A protein and the small-molecule ligand that binds it are described below.
Small molecule (SMILES): O=c1cc(-c2ccc(O)c(O)c2)oc2cc(O)cc(O)c12

Binding-site contacts:
Ligand atom O2 contacts residue GLY146 of chain 1.A at 3.1 Å.
Ligand atom O1 contacts residue FMN1 of chain 1.B at 3.2 Å (h-bond).
Ligand atom C3 contacts residue SER147 of chain 1.A at 3.6 Å.
Ligand atom C6 contacts residue FMN1 of chain 1.B at 3.7 Å.
Ligand atom C2 contacts residue SER147 of chain 1.A at 3.6 Å.
Ligand atom C8 contacts residue FMN1 of chain 1.B at 4.1 Å.
Ligand atom C4 contacts residue GLY146 of chain 1.A at 3.8 Å.
Ligand atom C15 contacts residue FMN1 of chain 1.B at 3.8 Å.
Ligand atom O3 contacts residue LEU178 of chain 1.A at 4.0 Å.
Ligand atom C5 contacts residue FMN1 of chain 1.B at 3.5 Å.
Ligand atom C2 contacts residue FMN1 of chain 1.B at 3.2 Å.
Ligand atom O2 contacts residue SER147 of chain 1.A at 4.5 Å.
Ligand atom O4 contacts residue FMN1 of chain 1.B at 4.1 Å.
Ligand atom C14 contacts residue FMN1 of chain 1.B at 4.2 Å.
Ligand atom C3 contacts residue GLY146 of chain 1.A at 3.5 Å.
Ligand atom O2 contacts residue LEU178 of chain 1.A at 3.4 Å.
Ligand atom O1 contacts residue SER147 of chain 1.A at 2.5 Å (h-bond).
Ligand atom O3 contacts residue FMN1 of chain 1.B at 4.0 Å.
Ligand atom C7 contacts residue FMN1 of chain 1.B at 3.9 Å.
Ligand atom C4 contacts residue FMN1 of chain 1.B at 3.1 Å.
Ligand atom C3 contacts residue FMN1 of chain 1.B at 3.1 Å.
Ligand atom C1 contacts residue FMN1 of chain 1.B at 3.7 Å.
Ligand atom C9 contacts residue FMN1 of chain 1.B at 4.2 Å.
Ligand atom O2 contacts residue FMN1 of chain 1.B at 3.2 Å.
Ligand atom O1 contacts residue TRP149 of chain 1.A at 4.2 Å.

Sequence of chain 1.A:
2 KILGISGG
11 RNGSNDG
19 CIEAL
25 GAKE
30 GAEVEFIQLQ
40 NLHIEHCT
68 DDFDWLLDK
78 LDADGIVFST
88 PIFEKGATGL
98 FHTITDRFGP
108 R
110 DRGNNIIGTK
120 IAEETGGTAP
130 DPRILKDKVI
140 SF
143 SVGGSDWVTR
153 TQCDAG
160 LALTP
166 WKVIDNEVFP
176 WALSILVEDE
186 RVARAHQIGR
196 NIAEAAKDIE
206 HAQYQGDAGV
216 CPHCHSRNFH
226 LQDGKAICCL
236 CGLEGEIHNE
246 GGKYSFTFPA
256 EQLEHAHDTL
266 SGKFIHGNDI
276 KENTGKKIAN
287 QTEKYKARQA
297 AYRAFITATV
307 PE